Sequence of chain 1.A:
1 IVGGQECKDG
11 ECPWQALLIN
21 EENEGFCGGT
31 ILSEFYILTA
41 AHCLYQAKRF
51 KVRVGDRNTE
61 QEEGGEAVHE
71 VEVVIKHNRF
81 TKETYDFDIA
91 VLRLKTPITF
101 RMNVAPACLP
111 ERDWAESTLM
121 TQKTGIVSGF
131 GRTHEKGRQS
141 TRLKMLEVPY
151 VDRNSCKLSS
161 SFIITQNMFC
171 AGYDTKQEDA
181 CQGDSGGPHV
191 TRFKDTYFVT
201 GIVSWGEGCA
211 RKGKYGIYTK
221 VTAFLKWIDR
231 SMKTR

A small-molecule ligand and the protein it binds are described below.
Small molecule (SMILES): CCOC(=O)[C@H]1CN(S(=O)(=O)c2ccc3cc(Cl)ccc3c2)CC(=O)N1CC1CCN(c2ccncc2)CC1

Binding-site contacts:
Ligand atom O26 contacts residue GLN182 of chain 1.A at 3.0 Å.
Ligand atom C10 contacts residue ALA180 of chain 1.A at 3.6 Å (hydrophobic).
Ligand atom O16 contacts residue GLU207 of chain 1.A at 3.3 Å.
Ligand atom O16 contacts residue GLY208 of chain 1.A at 2.6 Å (h-bond).
Ligand atom C1 contacts residue CYS181 of chain 1.A at 3.6 Å (hydrophobic).
Ligand atom C4 contacts residue TRP205 of chain 1.A at 3.5 Å (hydrophobic).
Ligand atom CL7 contacts residue TYR218 of chain 1.A at 3.4 Å.
Ligand atom O13 contacts residue CYS209 of chain 1.A at 2.9 Å (h-bond).
Ligand atom C8 contacts residue ASP179 of chain 1.A at 3.3 Å.
Ligand atom C3 contacts residue TRP205 of chain 1.A at 3.5 Å (hydrophobic).
Ligand atom CL7 contacts residue TRP205 of chain 1.A at 3.7 Å.
Ligand atom C33 contacts residue PHE162 of chain 1.A at 3.5 Å (hydrophobic).
Ligand atom C11 contacts residue TRP205 of chain 1.A at 3.3 Å (hydrophobic).
Ligand atom O19 contacts residue GLY206 of chain 1.A at 2.5 Å (h-bond).
Ligand atom C38 contacts residue PHE162 of chain 1.A at 3.5 Å (hydrophobic).
Ligand atom N29 contacts residue PHE162 of chain 1.A at 3.6 Å.
Ligand atom O19 contacts residue GLU207 of chain 1.A at 3.0 Å.
Ligand atom C1 contacts residue CYS209 of chain 1.A at 3.6 Å (hydrophobic).
Ligand atom N37 contacts residue THR84 of chain 1.A at 3.1 Å (h-bond).
Ligand atom C15 contacts residue GLY206 of chain 1.A at 3.3 Å.
Ligand atom C38 contacts residue GLU83 of chain 1.A at 3.6 Å.
Ligand atom C1 contacts residue GLY208 of chain 1.A at 3.4 Å.
Ligand atom C4 contacts residue SER185 of chain 1.A at 3.6 Å.
Ligand atom C10 contacts residue ASP179 of chain 1.A at 3.1 Å.
Ligand atom C9 contacts residue TRP205 of chain 1.A at 3.3 Å (hydrophobic).
Ligand atom C15 contacts residue GLU207 of chain 1.A at 3.5 Å.
Ligand atom C9 contacts residue VAL203 of chain 1.A at 3.6 Å (hydrophobic).
Ligand atom C17 contacts residue GLY208 of chain 1.A at 3.6 Å.
Ligand atom O19 contacts residue GLY208 of chain 1.A at 3.4 Å (h-bond).
Ligand atom C17 contacts residue ARG211 of chain 1.A at 3.5 Å.
Ligand atom C28 contacts residue THR84 of chain 1.A at 3.0 Å.
Ligand atom C32 contacts residue PHE162 of chain 1.A at 3.6 Å (hydrophobic).
Ligand atom C20 contacts residue GLY206 of chain 1.A at 3.6 Å.
Ligand atom CL7 contacts residue ILE217 of chain 1.A at 3.5 Å.
Ligand atom C8 contacts residue ALA180 of chain 1.A at 3.2 Å (hydrophobic).
Ligand atom C18 contacts residue ARG211 of chain 1.A at 3.1 Å.
Ligand atom CL7 contacts residue GLY216 of chain 1.A at 3.4 Å.
Ligand atom O13 contacts residue GLN182 of chain 1.A at 3.4 Å (h-bond).
Ligand atom C30 contacts residue PHE162 of chain 1.A at 3.5 Å (hydrophobic).
Ligand atom C15 contacts residue GLY208 of chain 1.A at 3.0 Å.